Sequence of chain 1.B:
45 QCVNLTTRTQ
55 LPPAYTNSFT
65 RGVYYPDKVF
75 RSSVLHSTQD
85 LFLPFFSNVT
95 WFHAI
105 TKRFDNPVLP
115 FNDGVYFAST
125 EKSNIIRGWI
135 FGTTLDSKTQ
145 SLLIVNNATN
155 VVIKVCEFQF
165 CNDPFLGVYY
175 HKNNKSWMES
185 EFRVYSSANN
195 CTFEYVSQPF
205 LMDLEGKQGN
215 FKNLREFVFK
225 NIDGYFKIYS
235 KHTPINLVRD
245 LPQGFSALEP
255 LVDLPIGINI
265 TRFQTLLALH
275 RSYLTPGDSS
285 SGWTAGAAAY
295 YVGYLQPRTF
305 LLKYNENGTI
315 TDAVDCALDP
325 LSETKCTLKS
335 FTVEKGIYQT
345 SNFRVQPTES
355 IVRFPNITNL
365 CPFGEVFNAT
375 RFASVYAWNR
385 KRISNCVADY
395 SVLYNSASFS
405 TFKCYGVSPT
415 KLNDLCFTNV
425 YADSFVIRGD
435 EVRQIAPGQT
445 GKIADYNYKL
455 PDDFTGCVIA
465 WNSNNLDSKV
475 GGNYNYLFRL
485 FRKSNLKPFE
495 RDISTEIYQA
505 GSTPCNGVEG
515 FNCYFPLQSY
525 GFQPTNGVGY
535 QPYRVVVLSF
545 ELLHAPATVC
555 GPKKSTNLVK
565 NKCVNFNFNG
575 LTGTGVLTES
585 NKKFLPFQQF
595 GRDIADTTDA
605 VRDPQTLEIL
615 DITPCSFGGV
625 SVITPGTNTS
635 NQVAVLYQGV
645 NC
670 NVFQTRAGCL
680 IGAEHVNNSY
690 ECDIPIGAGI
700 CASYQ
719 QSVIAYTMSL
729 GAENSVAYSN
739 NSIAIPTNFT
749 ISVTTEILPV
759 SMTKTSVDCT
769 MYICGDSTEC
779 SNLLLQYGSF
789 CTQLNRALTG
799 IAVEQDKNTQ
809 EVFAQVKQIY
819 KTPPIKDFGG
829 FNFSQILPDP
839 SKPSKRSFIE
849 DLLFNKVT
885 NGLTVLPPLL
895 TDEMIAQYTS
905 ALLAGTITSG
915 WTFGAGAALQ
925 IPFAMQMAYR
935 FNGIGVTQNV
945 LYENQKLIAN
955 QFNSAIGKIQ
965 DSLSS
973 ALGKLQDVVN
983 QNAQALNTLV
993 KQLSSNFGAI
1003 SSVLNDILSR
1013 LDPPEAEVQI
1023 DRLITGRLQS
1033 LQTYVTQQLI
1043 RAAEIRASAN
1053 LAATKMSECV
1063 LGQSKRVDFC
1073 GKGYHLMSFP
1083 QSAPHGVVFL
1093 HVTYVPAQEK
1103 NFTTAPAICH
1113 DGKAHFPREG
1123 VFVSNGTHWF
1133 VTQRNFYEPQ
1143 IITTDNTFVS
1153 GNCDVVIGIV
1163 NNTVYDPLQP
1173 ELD

Binding-site contacts:
Ligand atom C2 contacts residue ASN360 of chain 1.B at 2.4 Å.
Ligand atom C1 contacts residue ASN360 of chain 1.B at 1.4 Å.
Ligand atom C4 contacts residue ASN360 of chain 1.B at 4.3 Å.
Ligand atom C7 contacts residue THR610 of chain 1.B at 4.4 Å.
Ligand atom C3 contacts residue ASN360 of chain 1.B at 3.8 Å.
Ligand atom N2 contacts residue THR610 of chain 1.B at 4.0 Å.
Ligand atom O5 contacts residue ASN360 of chain 1.B at 2.4 Å (h-bond).
Ligand atom C8 contacts residue THR610 of chain 1.B at 3.9 Å.
Ligand atom C7 contacts residue ASN360 of chain 1.B at 3.1 Å.
Ligand atom C5 contacts residue ASN360 of chain 1.B at 3.7 Å.
Ligand atom N2 contacts residue ASN360 of chain 1.B at 2.8 Å (h-bond).
Ligand atom O7 contacts residue ASN360 of chain 1.B at 3.0 Å (h-bond).
Ligand atom C8 contacts residue ASN360 of chain 1.B at 4.3 Å.

The protein below binds the small molecule below.
Small molecule (SMILES): CC(=O)N[C@@H]1[C@@H](O)[C@H](O)[C@@H](CO)O[C@H]1O